A protein and the small-molecule ligand that binds it are described below.
Small molecule (SMILES): CC(C)=CCC/C(C)=C/CO[P](=O)(O)OP(=O)(O)O

Binding-site contacts:
Ligand atom O3A contacts residue TYR71 of chain 1.D at 3.7 Å.
Ligand atom O1A contacts residue ASN57 of chain 1.D at 2.8 Å (h-bond).
Ligand atom O1B contacts residue ASN57 of chain 1.D at 3.3 Å (h-bond).
Ligand atom PA contacts residue HIS69 of chain 1.D at 3.7 Å.
Ligand atom O3B contacts residue PHE242 of chain 1.D at 3.5 Å.
Ligand atom O1B contacts residue MG1 of chain 1.R at 2.5 Å.
Ligand atom C4 contacts residue SAH1 of chain 1.S at 3.6 Å.
Ligand atom O1 contacts residue TYR71 of chain 1.D at 3.8 Å.
Ligand atom C1 contacts residue HIS69 of chain 1.D at 3.2 Å.
Ligand atom C7 contacts residue GLU193 of chain 1.D at 3.4 Å.
Ligand atom O2A contacts residue ARG54 of chain 1.D at 3.6 Å.
Ligand atom C3 contacts residue TYR197 of chain 1.D at 3.5 Å (hydrophobic).
Ligand atom C7 contacts residue TYR71 of chain 1.D at 3.6 Å (hydrophobic).
Ligand atom O2B contacts residue ARG54 of chain 1.D at 2.8 Å (salt-bridge).
Ligand atom C6 contacts residue PHE242 of chain 1.D at 3.4 Å (hydrophobic).
Ligand atom O1A contacts residue HIS70 of chain 1.D at 3.8 Å.
Ligand atom PA contacts residue MG1 of chain 1.R at 3.5 Å.
Ligand atom C2 contacts residue TYR71 of chain 1.D at 3.8 Å (hydrophobic).
Ligand atom PB contacts residue ARG280 of chain 1.D at 3.5 Å.
Ligand atom O1A contacts residue HIS69 of chain 1.D at 3.1 Å.
Ligand atom O2A contacts residue TRP49 of chain 1.D at 2.8 Å.
Ligand atom C8 contacts residue MET196 of chain 1.D at 3.8 Å (hydrophobic).
Ligand atom C10 contacts residue GLY222 of chain 1.D at 3.6 Å.
Ligand atom O3B contacts residue ARG280 of chain 1.D at 2.8 Å (salt-bridge).
Ligand atom C5 contacts residue TYR197 of chain 1.D at 3.5 Å (hydrophobic).
Ligand atom O2A contacts residue HIS69 of chain 1.D at 2.8 Å (h-bond).
Ligand atom O1B contacts residue TYR71 of chain 1.D at 3.6 Å.
Ligand atom C10 contacts residue MET196 of chain 1.D at 3.8 Å (hydrophobic).
Ligand atom PB contacts residue MG1 of chain 1.R at 3.6 Å.
Ligand atom C4 contacts residue GLU193 of chain 1.D at 2.8 Å.
Ligand atom O2B contacts residue ASN57 of chain 1.D at 3.2 Å (h-bond).
Ligand atom O3A contacts residue PHE242 of chain 1.D at 3.8 Å.
Ligand atom O3B contacts residue TYR71 of chain 1.D at 3.1 Å (h-bond).
Ligand atom O1B contacts residue ARG280 of chain 1.D at 2.9 Å (salt-bridge).
Ligand atom O1A contacts residue MG1 of chain 1.R at 2.2 Å.
Ligand atom O3A contacts residue ARG54 of chain 1.D at 3.3 Å (salt-bridge).
Ligand atom C9 contacts residue ILE246 of chain 1.D at 3.8 Å (hydrophobic).
Ligand atom O1 contacts residue HIS69 of chain 1.D at 3.2 Å (h-bond).
Ligand atom O2B contacts residue VAL56 of chain 1.D at 3.4 Å.
Ligand atom C4 contacts residue TYR197 of chain 1.D at 3.3 Å (hydrophobic).

Sequence of chain 1.D:
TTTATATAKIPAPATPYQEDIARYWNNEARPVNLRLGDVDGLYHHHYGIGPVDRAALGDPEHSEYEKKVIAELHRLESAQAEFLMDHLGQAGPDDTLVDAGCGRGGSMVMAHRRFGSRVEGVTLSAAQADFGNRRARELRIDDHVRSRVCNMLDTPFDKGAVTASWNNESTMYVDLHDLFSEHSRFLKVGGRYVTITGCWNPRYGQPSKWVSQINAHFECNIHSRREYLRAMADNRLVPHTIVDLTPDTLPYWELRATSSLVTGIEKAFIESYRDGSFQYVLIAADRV